Binding-site contacts:
Ligand atom C6 contacts residue ASN304 of chain 1.D at 4.4 Å.
Ligand atom C1 contacts residue ASN304 of chain 1.D at 1.4 Å.
Ligand atom C7 contacts residue ASN304 of chain 1.D at 3.9 Å.
Ligand atom C4 contacts residue ASN304 of chain 1.D at 4.3 Å.
Ligand atom C5 contacts residue ASN304 of chain 1.D at 3.7 Å.
Ligand atom O5 contacts residue ASN304 of chain 1.D at 2.4 Å (h-bond).
Ligand atom C3 contacts residue ASN304 of chain 1.D at 3.8 Å.
Ligand atom N2 contacts residue ASN304 of chain 1.D at 2.9 Å (h-bond).
Ligand atom C2 contacts residue ASN304 of chain 1.D at 2.6 Å.
Ligand atom O7 contacts residue ASN304 of chain 1.D at 4.4 Å.

Sequence of chain 1.D:
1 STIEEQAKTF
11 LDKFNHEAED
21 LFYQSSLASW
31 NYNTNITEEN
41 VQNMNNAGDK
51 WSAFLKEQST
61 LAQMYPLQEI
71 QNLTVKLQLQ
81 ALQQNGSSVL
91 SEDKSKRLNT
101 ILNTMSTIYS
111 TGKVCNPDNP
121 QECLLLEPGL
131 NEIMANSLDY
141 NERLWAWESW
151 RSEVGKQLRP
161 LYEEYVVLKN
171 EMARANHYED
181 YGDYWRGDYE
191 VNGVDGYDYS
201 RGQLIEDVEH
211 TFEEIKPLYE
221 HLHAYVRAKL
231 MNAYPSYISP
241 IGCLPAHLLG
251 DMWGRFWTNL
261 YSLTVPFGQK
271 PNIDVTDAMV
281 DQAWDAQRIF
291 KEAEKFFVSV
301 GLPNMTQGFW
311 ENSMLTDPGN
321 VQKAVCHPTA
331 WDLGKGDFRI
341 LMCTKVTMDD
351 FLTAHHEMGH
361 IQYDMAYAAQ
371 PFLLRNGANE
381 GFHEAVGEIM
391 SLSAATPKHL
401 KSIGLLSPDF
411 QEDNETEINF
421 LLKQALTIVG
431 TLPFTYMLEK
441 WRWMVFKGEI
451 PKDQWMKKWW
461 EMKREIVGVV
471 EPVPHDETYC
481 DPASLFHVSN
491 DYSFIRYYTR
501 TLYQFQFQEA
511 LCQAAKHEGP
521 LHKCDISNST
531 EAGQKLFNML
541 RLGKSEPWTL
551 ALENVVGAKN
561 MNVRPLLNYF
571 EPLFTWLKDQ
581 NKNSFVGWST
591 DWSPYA

A protein and the small-molecule ligand that binds it are described below.
Small molecule (SMILES): CC(=O)N[C@@H]1[C@@H](O)[C@H](O)[C@@H](CO)O[C@H]1O